Sequence of chain 1.A:
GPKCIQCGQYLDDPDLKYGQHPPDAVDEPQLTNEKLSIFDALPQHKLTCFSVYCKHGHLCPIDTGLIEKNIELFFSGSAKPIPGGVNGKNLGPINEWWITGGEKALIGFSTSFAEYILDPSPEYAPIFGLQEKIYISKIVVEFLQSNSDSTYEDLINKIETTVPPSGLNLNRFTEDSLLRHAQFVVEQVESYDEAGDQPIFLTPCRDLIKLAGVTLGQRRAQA

Binding-site contacts:
Ligand atom C4 contacts residue GLU153 of chain 1.A at 4.1 Å.
Ligand atom O3 contacts residue SER148 of chain 1.A at 3.3 Å (h-bond).
Ligand atom C1 contacts residue GLN185 of chain 1.A at 4.3 Å.
Ligand atom C2 contacts residue TRP133 of chain 1.A at 3.9 Å (hydrophobic).
Ligand atom C6 contacts residue THR135 of chain 1.A at 4.0 Å.
Ligand atom C3 contacts residue TRP133 of chain 1.A at 4.0 Å (hydrophobic).
Ligand atom O1 contacts residue GLN185 of chain 1.A at 3.5 Å (h-bond).
Ligand atom O4 contacts residue GLN72 of chain 1.A at 3.5 Å (h-bond).
Ligand atom O1 contacts residue TRP133 of chain 1.A at 4.5 Å.
Ligand atom O3 contacts residue TRP133 of chain 1.A at 3.4 Å (h-bond).
Ligand atom O6 contacts residue ILE134 of chain 1.A at 3.3 Å (h-bond).
Ligand atom O4 contacts residue TRP133 of chain 1.A at 3.9 Å.
Ligand atom C4 contacts residue TRP133 of chain 1.A at 3.7 Å (hydrophobic).
Ligand atom C6 contacts residue GLU182 of chain 1.A at 4.2 Å.
Ligand atom O1 contacts residue GLU131 of chain 1.A at 4.0 Å.
Ligand atom O5 contacts residue TRP133 of chain 1.A at 4.1 Å.
Ligand atom O4 contacts residue GLU153 of chain 1.A at 3.4 Å (salt-bridge).
Ligand atom O6 contacts residue THR135 of chain 1.A at 4.2 Å.
Ligand atom C6 contacts residue TRP133 of chain 1.A at 3.6 Å (hydrophobic).
Ligand atom O2 contacts residue GLU131 of chain 1.A at 4.0 Å.
Ligand atom C3 contacts residue GLU153 of chain 1.A at 3.5 Å.
Ligand atom O3 contacts residue GLU153 of chain 1.A at 2.5 Å (salt-bridge).
Ligand atom O6 contacts residue GLU182 of chain 1.A at 2.8 Å (salt-bridge).
Ligand atom C5 contacts residue TRP133 of chain 1.A at 4.1 Å (hydrophobic).
Ligand atom C6 contacts residue ILE134 of chain 1.A at 3.6 Å (hydrophobic).

The protein below binds the small molecule below.
Small molecule (SMILES): OC[C@H]1O[C@@H](O)[C@H](O)[C@@H](O)[C@@H]1O